Sequence of chain 1.C:
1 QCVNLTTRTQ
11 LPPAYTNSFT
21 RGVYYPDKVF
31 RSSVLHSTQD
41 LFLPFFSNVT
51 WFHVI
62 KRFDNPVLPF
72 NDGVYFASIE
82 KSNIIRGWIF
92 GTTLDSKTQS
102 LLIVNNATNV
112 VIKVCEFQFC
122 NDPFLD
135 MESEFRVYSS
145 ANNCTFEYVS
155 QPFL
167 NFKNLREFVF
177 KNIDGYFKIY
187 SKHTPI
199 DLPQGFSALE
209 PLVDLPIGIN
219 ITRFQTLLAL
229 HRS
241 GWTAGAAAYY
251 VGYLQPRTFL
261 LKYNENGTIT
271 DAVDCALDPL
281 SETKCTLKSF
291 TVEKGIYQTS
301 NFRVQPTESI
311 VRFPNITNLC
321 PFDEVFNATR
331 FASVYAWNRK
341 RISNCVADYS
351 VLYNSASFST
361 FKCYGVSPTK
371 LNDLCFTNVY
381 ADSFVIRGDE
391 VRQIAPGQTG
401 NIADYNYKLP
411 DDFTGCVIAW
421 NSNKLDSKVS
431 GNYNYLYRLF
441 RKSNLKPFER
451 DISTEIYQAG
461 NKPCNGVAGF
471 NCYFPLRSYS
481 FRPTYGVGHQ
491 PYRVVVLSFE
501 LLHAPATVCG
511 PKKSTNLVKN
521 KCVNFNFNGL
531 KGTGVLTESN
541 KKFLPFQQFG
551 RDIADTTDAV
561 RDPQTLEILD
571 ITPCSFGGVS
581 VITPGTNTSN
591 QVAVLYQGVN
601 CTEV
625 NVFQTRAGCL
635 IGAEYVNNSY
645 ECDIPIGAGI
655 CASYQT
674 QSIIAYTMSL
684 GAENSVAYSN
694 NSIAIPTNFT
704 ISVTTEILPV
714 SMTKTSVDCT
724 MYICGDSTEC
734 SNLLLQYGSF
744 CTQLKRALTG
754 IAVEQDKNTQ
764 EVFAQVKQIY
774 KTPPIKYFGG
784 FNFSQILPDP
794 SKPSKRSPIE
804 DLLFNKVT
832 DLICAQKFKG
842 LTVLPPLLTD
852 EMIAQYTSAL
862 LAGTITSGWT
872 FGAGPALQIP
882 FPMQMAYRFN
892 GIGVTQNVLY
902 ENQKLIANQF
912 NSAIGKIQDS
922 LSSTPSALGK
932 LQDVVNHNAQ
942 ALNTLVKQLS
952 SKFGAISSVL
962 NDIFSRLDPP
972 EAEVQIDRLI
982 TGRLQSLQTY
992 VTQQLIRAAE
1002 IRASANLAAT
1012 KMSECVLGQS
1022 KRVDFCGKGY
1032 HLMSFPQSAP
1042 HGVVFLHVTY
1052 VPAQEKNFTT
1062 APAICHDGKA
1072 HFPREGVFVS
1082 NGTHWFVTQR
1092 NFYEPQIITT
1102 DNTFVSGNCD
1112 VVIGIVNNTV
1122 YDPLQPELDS

Binding-site contacts:
Ligand atom O5 contacts residue ASN266 of chain 1.C at 2.4 Å (h-bond).
Ligand atom C5 contacts residue ASN266 of chain 1.C at 3.7 Å.
Ligand atom O7 contacts residue ASN266 of chain 1.C at 3.8 Å.
Ligand atom C2 contacts residue ASN266 of chain 1.C at 2.5 Å.
Ligand atom C8 contacts residue GLU265 of chain 1.C at 3.5 Å.
Ligand atom O7 contacts residue GLU265 of chain 1.C at 3.2 Å.
Ligand atom C3 contacts residue ASN266 of chain 1.C at 3.8 Å.
Ligand atom C8 contacts residue ASN266 of chain 1.C at 3.5 Å.
Ligand atom C1 contacts residue ASN266 of chain 1.C at 1.4 Å.
Ligand atom C7 contacts residue ASN266 of chain 1.C at 3.4 Å.
Ligand atom C7 contacts residue GLU265 of chain 1.C at 3.8 Å.
Ligand atom C4 contacts residue ASN266 of chain 1.C at 4.2 Å.
Ligand atom N2 contacts residue ASN266 of chain 1.C at 2.9 Å (h-bond).

This small molecule binds to this protein.
Small molecule (SMILES): CC(=O)N[C@@H]1[C@@H](O)[C@H](O)[C@@H](CO)O[C@H]1O